Binding-site contacts:
Ligand atom O7 contacts residue ASN327 of chain 1.C at 3.9 Å.
Ligand atom O7 contacts residue THR577 of chain 1.C at 3.9 Å.
Ligand atom N2 contacts residue ASN327 of chain 1.C at 2.9 Å (h-bond).
Ligand atom C2 contacts residue ASN327 of chain 1.C at 2.4 Å.
Ligand atom C5 contacts residue ASN327 of chain 1.C at 3.7 Å.
Ligand atom O5 contacts residue ASN327 of chain 1.C at 2.4 Å (h-bond).
Ligand atom C4 contacts residue ASN327 of chain 1.C at 4.2 Å.
Ligand atom C1 contacts residue ASN327 of chain 1.C at 1.4 Å.
Ligand atom C7 contacts residue ASN327 of chain 1.C at 3.6 Å.
Ligand atom C3 contacts residue ASN327 of chain 1.C at 3.8 Å.

The small molecule below binds the protein below.
Small molecule (SMILES): CC(=O)N[C@@H]1[C@@H](O)[C@H](O)[C@@H](CO)O[C@H]1O

Sequence of chain 1.C:
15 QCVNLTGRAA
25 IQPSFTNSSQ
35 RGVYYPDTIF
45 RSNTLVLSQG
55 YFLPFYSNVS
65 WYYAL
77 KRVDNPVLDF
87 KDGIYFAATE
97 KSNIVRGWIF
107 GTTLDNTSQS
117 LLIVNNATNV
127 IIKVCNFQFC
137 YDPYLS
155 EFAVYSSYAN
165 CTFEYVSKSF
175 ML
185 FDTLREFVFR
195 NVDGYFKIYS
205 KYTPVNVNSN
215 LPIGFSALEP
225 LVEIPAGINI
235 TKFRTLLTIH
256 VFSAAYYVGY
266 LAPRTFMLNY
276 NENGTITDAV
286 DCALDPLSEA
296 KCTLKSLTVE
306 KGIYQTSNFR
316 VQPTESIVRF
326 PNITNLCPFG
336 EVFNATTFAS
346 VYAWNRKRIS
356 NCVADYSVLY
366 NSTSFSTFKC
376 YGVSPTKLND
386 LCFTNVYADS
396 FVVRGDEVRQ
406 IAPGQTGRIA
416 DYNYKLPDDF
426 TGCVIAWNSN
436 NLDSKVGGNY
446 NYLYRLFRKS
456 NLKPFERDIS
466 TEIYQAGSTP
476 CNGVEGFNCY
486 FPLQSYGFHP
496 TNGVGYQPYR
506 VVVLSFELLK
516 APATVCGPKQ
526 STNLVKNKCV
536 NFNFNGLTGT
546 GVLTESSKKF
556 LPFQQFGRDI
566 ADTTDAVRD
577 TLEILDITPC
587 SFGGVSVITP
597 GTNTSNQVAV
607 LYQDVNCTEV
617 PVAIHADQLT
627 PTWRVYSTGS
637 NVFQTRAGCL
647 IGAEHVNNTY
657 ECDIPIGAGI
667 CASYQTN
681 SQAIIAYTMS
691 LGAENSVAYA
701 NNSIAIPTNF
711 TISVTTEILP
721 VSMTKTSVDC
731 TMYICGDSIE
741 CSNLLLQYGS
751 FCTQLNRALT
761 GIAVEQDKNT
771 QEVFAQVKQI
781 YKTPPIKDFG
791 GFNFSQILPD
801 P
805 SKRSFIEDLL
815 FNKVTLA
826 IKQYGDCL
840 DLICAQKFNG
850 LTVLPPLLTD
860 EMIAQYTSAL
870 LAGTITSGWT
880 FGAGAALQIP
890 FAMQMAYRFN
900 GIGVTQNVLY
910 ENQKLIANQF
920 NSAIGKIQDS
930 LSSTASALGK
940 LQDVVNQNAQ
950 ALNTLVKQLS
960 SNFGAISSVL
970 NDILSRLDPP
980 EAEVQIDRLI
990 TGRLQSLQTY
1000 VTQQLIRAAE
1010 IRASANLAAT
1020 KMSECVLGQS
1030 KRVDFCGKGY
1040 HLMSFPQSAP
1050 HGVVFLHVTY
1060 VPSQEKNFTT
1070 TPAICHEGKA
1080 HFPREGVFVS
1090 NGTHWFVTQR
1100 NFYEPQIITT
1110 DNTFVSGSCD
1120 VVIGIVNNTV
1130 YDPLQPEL